Sequence of chain 1.A:
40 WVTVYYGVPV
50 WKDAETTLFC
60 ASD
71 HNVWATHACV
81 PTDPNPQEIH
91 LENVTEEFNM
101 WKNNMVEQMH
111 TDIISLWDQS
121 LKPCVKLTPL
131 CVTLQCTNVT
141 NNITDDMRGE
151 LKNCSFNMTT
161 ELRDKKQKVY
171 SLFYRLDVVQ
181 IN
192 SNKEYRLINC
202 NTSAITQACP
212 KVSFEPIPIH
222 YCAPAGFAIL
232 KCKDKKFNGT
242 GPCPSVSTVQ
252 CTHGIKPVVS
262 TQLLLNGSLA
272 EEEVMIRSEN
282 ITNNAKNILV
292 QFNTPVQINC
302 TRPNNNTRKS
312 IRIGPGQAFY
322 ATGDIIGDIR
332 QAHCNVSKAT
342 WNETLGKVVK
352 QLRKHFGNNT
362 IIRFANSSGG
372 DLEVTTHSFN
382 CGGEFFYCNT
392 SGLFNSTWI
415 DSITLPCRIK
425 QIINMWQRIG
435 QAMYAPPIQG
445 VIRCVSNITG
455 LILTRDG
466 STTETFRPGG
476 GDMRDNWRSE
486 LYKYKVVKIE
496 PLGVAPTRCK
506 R

Binding-site contacts:
Ligand atom C7 contacts residue ASN306 of chain 1.A at 3.5 Å.
Ligand atom C4 contacts residue ASN306 of chain 1.A at 4.1 Å.
Ligand atom C3 contacts residue ASN306 of chain 1.A at 3.6 Å.
Ligand atom N2 contacts residue ASN306 of chain 1.A at 2.8 Å (h-bond).
Ligand atom C1 contacts residue ASN306 of chain 1.A at 1.4 Å.
Ligand atom C5 contacts residue ASN306 of chain 1.A at 3.7 Å.
Ligand atom C5 contacts residue ILE327 of chain 1.A at 4.4 Å (hydrophobic).
Ligand atom C8 contacts residue ASN306 of chain 1.A at 4.4 Å.
Ligand atom C7 contacts residue VAL445 of chain 1.A at 4.4 Å (hydrophobic).
Ligand atom O5 contacts residue ILE327 of chain 1.A at 3.6 Å.
Ligand atom O5 contacts residue ASN306 of chain 1.A at 2.4 Å (h-bond).
Ligand atom C8 contacts residue VAL445 of chain 1.A at 3.6 Å (hydrophobic).
Ligand atom O7 contacts residue ASN306 of chain 1.A at 3.8 Å.
Ligand atom C1 contacts residue ILE327 of chain 1.A at 4.2 Å (hydrophobic).
Ligand atom C2 contacts residue ASN306 of chain 1.A at 2.4 Å.

The protein below binds the small molecule below.
Small molecule (SMILES): CC(=O)N[C@@H]1[C@@H](O)[C@H](O)[C@@H](CO)O[C@H]1O